Sequence of chain 2.A:
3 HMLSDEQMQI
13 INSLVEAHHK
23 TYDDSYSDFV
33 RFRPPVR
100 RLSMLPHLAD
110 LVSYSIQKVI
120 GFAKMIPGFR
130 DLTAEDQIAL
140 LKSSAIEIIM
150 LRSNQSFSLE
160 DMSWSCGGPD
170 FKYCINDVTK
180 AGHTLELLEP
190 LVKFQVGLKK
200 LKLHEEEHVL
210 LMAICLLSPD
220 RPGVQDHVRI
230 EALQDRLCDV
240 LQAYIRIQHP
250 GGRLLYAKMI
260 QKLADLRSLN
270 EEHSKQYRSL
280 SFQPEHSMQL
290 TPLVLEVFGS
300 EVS

The protein below binds the small molecule below.
Small molecule (SMILES): C=C1CC[C@H](O)C/C1=C/C=C1\CCC[C@@]2(C)[C@H]1CC[C@@H]2[C@@](C)(O)CC(=O)NC(C)C

Binding-site contacts:
Ligand atom C15 contacts residue LEU107 of chain 2.A at 3.9 Å (hydrophobic).
Ligand atom C10 contacts residue SER152 of chain 2.A at 3.5 Å.
Ligand atom C11 contacts residue TRP163 of chain 2.A at 3.9 Å (hydrophobic).
Ligand atom C30 contacts residue VAL111 of chain 2.A at 3.6 Å (hydrophobic).
Ligand atom C6 contacts residue TYR28 of chain 2.A at 3.9 Å (hydrophobic).
Ligand atom C22 contacts residue HIS272 of chain 2.A at 3.9 Å.
Ligand atom C5 contacts residue CYS165 of chain 2.A at 3.4 Å (hydrophobic).
Ligand atom N25 contacts residue VAL111 of chain 2.A at 3.5 Å.
Ligand atom C7 contacts residue TRP163 of chain 2.A at 3.9 Å (hydrophobic).
Ligand atom C23 contacts residue HIS272 of chain 2.A at 3.8 Å.
Ligand atom O24 contacts residue VAL177 of chain 2.A at 3.8 Å.
Ligand atom C4 contacts residue SER152 of chain 2.A at 3.8 Å.
Ligand atom C6 contacts residue SER155 of chain 2.A at 3.6 Å.
Ligand atom C5 contacts residue SER155 of chain 2.A at 3.5 Å.
Ligand atom C3 contacts residue SER152 of chain 2.A at 3.9 Å.
Ligand atom C28 contacts residue ALA180 of chain 2.A at 3.9 Å (hydrophobic).
Ligand atom O9 contacts residue SER155 of chain 2.A at 2.8 Å (h-bond).
Ligand atom C8 contacts residue LEU110 of chain 2.A at 3.8 Å (hydrophobic).
Ligand atom C8 contacts residue ILE148 of chain 2.A at 3.7 Å (hydrophobic).
Ligand atom C23 contacts residue VAL111 of chain 2.A at 3.6 Å (hydrophobic).
Ligand atom C6 contacts residue CYS165 of chain 2.A at 3.9 Å (hydrophobic).
Ligand atom C14 contacts residue VAL177 of chain 2.A at 3.8 Å (hydrophobic).
Ligand atom C16 contacts residue TRP163 of chain 2.A at 3.4 Å (hydrophobic).
Ligand atom C22 contacts residue LEU186 of chain 2.A at 3.9 Å (hydrophobic).
Ligand atom C22 contacts residue HIS182 of chain 2.A at 3.4 Å.
Ligand atom O31 contacts residue HIS272 of chain 2.A at 2.7 Å (h-bond).
Ligand atom C20 contacts residue HIS182 of chain 2.A at 3.8 Å.
Ligand atom O9 contacts residue SER152 of chain 2.A at 3.4 Å.
Ligand atom O24 contacts residue HIS182 of chain 2.A at 3.0 Å (h-bond).
Ligand atom C1 contacts residue TYR24 of chain 2.A at 3.8 Å (hydrophobic).
Ligand atom C28 contacts residue LEU104 of chain 2.A at 3.7 Å (hydrophobic).
Ligand atom C21 contacts residue VAL111 of chain 2.A at 3.5 Å (hydrophobic).
Ligand atom C8 contacts residue SER114 of chain 2.A at 3.8 Å.
Ligand atom C23 contacts residue HIS182 of chain 2.A at 3.7 Å.
Ligand atom C28 contacts residue HIS182 of chain 2.A at 3.6 Å.
Ligand atom N25 contacts residue HIS182 of chain 2.A at 3.5 Å (h-bond).
Ligand atom C6 contacts residue TYR24 of chain 2.A at 3.4 Å (hydrophobic).
Ligand atom C7 contacts residue SER152 of chain 2.A at 3.7 Å.
Ligand atom O9 contacts residue TYR24 of chain 2.A at 2.7 Å (h-bond).
Ligand atom C26 contacts residue HIS182 of chain 2.A at 3.5 Å.